Sequence of chain 1.A:
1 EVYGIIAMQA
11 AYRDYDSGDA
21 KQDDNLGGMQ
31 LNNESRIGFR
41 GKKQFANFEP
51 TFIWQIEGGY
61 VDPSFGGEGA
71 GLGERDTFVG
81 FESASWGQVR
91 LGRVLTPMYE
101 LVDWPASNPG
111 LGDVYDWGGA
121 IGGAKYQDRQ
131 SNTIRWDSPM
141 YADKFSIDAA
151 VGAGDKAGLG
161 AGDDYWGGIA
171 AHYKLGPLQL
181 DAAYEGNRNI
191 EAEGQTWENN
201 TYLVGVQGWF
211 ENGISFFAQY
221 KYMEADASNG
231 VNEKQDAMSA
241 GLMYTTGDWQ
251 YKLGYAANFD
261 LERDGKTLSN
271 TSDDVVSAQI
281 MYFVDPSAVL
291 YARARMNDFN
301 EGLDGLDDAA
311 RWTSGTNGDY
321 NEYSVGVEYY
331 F

Binding-site contacts:
Ligand atom C8 contacts residue TYR15 of chain 1.A at 4.1 Å (hydrophobic).
Ligand atom C3 contacts residue TRP312 of chain 1.A at 4.2 Å (hydrophobic).
Ligand atom C8 contacts residue ASN317 of chain 1.A at 3.9 Å.
Ligand atom O5 contacts residue TRP312 of chain 1.A at 4.5 Å.
Ligand atom C7 contacts residue ASN317 of chain 1.A at 3.8 Å.
Ligand atom C2 contacts residue TRP312 of chain 1.A at 4.3 Å (hydrophobic).
Ligand atom C5 contacts residue TRP312 of chain 1.A at 4.4 Å (hydrophobic).
Ligand atom C7 contacts residue PHE65 of chain 1.A at 4.2 Å (hydrophobic).
Ligand atom O6 contacts residue TRP312 of chain 1.A at 4.1 Å.
Ligand atom C3 contacts residue ASN317 of chain 1.A at 3.9 Å.
Ligand atom O3 contacts residue ASN317 of chain 1.A at 2.9 Å (h-bond).
Ligand atom N2 contacts residue ASN317 of chain 1.A at 3.1 Å (h-bond).
Ligand atom C8 contacts residue PHE65 of chain 1.A at 3.2 Å (hydrophobic).
Ligand atom C8 contacts residue ARG13 of chain 1.A at 4.2 Å.
Ligand atom O7 contacts residue PHE65 of chain 1.A at 4.5 Å.
Ligand atom O4 contacts residue TRP312 of chain 1.A at 4.3 Å.
Ligand atom O3 contacts residue TRP312 of chain 1.A at 4.0 Å.
Ligand atom C4 contacts residue TRP312 of chain 1.A at 3.6 Å (hydrophobic).
Ligand atom C2 contacts residue ASN317 of chain 1.A at 3.7 Å.
Ligand atom C8 contacts residue LEU26 of chain 1.A at 4.1 Å (hydrophobic).

The small molecule below binds the protein below.
Small molecule (SMILES): CC(=O)N[C@@H]1[C@@H](O)[C@H](O)[C@@H](CO)O[C@H]1O